Binding-site contacts:
Ligand atom C1 contacts residue ASN569 of chain 1.A at 1.4 Å.
Ligand atom C4 contacts residue ASN569 of chain 1.A at 3.2 Å.
Ligand atom N2 contacts residue ASN569 of chain 1.A at 3.6 Å (h-bond).
Ligand atom C2 contacts residue ASN569 of chain 1.A at 2.5 Å.
Ligand atom C8 contacts residue ASN569 of chain 1.A at 4.5 Å.
Ligand atom C7 contacts residue ASN569 of chain 1.A at 4.4 Å.
Ligand atom O7 contacts residue LEU590 of chain 1.A at 3.7 Å.
Ligand atom C3 contacts residue ASN569 of chain 1.A at 3.4 Å.
Ligand atom C7 contacts residue LEU590 of chain 1.A at 4.2 Å (hydrophobic).
Ligand atom O5 contacts residue ASN569 of chain 1.A at 2.5 Å (h-bond).
Ligand atom C6 contacts residue ASN569 of chain 1.A at 3.4 Å.
Ligand atom O3 contacts residue ASN569 of chain 1.A at 4.4 Å.
Ligand atom O6 contacts residue ASN569 of chain 1.A at 4.5 Å.
Ligand atom C5 contacts residue ASN569 of chain 1.A at 3.1 Å.

This protein binds this small molecule.
Small molecule (SMILES): CC(=O)N[C@@H]1[C@@H](O)[C@H](O)[C@@H](CO)O[C@H]1O

Sequence of chain 1.A:
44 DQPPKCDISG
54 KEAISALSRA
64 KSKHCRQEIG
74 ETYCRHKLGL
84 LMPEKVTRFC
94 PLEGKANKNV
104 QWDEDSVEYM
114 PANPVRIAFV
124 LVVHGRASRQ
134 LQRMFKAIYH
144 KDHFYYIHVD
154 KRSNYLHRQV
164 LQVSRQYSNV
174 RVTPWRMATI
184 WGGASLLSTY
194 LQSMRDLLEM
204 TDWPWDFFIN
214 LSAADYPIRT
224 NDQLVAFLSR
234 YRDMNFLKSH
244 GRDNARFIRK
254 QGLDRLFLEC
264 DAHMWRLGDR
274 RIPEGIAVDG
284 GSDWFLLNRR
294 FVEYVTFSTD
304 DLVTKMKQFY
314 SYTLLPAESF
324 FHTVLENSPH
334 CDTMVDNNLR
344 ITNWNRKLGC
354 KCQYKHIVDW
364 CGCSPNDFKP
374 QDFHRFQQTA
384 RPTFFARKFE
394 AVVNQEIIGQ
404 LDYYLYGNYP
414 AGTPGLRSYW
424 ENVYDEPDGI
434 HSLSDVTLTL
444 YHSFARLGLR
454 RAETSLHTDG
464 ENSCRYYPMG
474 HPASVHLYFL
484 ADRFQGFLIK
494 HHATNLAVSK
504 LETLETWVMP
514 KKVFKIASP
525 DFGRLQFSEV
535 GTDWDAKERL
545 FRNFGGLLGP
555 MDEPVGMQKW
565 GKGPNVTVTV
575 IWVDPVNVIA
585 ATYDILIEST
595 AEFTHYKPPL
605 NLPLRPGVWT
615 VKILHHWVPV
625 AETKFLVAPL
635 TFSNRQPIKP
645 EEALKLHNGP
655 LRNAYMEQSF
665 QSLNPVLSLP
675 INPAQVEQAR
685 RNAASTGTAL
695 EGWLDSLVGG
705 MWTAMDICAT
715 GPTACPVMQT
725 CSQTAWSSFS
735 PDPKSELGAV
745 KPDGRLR